The small molecule below binds the protein below.
Small molecule (SMILES): NC(=O)C(=O)O

Binding-site contacts:
Ligand atom O3 contacts residue PHE432 of chain 2.A at 3.4 Å.
Ligand atom C1 contacts residue PHE432 of chain 2.A at 3.5 Å (hydrophobic).
Ligand atom O1 contacts residue CYS418 of chain 2.A at 3.3 Å (h-bond).
Ligand atom O3 contacts residue ARG435 of chain 2.A at 2.8 Å (salt-bridge).
Ligand atom O2 contacts residue ARG176 of chain 2.A at 3.0 Å (salt-bridge).
Ligand atom C1 contacts residue ARG176 of chain 2.A at 3.8 Å.
Ligand atom C1 contacts residue CYS418 of chain 2.A at 3.0 Å (hydrophobic).
Ligand atom C2 contacts residue PHE432 of chain 2.A at 3.2 Å (hydrophobic).
Ligand atom O3 contacts residue CYS418 of chain 2.A at 3.8 Å.
Ligand atom O1 contacts residue ALA273 of chain 2.A at 3.6 Å.
Ligand atom O3 contacts residue ILE606 of chain 2.A at 3.2 Å.
Ligand atom O2 contacts residue LEU604 of chain 2.A at 3.5 Å.
Ligand atom N1 contacts residue PHE432 of chain 2.A at 3.9 Å.
Ligand atom O1 contacts residue ARG176 of chain 2.A at 3.0 Å (salt-bridge).
Ligand atom N1 contacts residue PHE327 of chain 2.A at 3.9 Å.
Ligand atom O3 contacts residue PHE327 of chain 2.A at 3.9 Å.
Ligand atom N1 contacts residue CYS418 of chain 2.A at 3.5 Å (h-bond).
Ligand atom C1 contacts residue ALA272 of chain 2.A at 4.5 Å (hydrophobic).
Ligand atom O1 contacts residue PHE432 of chain 2.A at 3.7 Å.
Ligand atom N1 contacts residue ALA273 of chain 2.A at 4.1 Å.
Ligand atom N1 contacts residue ALA272 of chain 2.A at 3.5 Å.
Ligand atom C2 contacts residue ARG435 of chain 2.A at 3.5 Å.
Ligand atom C2 contacts residue ARG176 of chain 2.A at 3.8 Å.
Ligand atom C2 contacts residue LEU604 of chain 2.A at 4.3 Å (hydrophobic).
Ligand atom O2 contacts residue ARG435 of chain 2.A at 3.4 Å (salt-bridge).
Ligand atom O3 contacts residue LEU604 of chain 2.A at 4.4 Å.
Ligand atom C2 contacts residue ILE606 of chain 2.A at 4.3 Å (hydrophobic).
Ligand atom O2 contacts residue PHE432 of chain 2.A at 3.2 Å.
Ligand atom C2 contacts residue CYS418 of chain 2.A at 3.1 Å (hydrophobic).
Ligand atom C1 contacts residue ALA273 of chain 2.A at 4.1 Å (hydrophobic).
Ligand atom N1 contacts residue TRP333 of chain 2.A at 3.8 Å.
Ligand atom O2 contacts residue CYS418 of chain 2.A at 3.3 Å (h-bond).

Sequence of chain 2.A:
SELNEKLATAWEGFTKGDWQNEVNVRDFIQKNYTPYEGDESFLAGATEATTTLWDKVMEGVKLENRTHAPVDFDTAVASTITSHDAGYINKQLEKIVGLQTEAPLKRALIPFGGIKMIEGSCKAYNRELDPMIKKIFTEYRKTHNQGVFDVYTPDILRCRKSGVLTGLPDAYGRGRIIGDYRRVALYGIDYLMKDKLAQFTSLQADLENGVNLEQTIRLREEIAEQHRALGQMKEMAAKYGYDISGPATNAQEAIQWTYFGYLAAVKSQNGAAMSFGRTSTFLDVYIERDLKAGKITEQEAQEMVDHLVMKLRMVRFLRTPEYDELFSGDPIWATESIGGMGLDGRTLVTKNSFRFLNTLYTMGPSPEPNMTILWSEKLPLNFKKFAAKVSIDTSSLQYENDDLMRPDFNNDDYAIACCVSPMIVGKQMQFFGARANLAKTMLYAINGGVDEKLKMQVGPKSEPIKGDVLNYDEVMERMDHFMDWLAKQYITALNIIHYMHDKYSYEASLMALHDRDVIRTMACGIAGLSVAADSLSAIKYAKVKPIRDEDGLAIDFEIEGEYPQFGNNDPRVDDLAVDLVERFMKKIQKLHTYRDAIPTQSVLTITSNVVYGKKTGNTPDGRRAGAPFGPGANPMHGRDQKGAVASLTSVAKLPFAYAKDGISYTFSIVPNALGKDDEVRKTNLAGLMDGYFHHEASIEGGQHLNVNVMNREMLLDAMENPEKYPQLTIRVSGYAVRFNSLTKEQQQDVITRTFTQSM